Sequence of chain 6.A:
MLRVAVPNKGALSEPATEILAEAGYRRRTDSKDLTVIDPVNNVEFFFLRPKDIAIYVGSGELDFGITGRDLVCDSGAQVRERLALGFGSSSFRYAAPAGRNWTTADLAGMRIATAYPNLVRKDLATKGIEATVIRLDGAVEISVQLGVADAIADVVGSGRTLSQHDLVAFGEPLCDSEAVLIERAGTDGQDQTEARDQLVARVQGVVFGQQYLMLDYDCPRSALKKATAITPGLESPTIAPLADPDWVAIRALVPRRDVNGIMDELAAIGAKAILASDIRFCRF

Binding-site contacts:
Ligand atom ND1 contacts residue ASP228 of chain 4.A at 3.6 Å (salt-bridge).
Ligand atom CA contacts residue THR248 of chain 6.A at 3.7 Å.
Ligand atom O contacts residue GLY243 of chain 6.A at 3.2 Å.
Ligand atom N contacts residue ASP228 of chain 4.A at 3.0 Å (salt-bridge).
Ligand atom C contacts residue ASP228 of chain 4.A at 3.8 Å.
Ligand atom CA contacts residue ALA262 of chain 6.A at 3.9 Å (hydrophobic).
Ligand atom O contacts residue LEU244 of chain 6.A at 3.0 Å (h-bond).
Ligand atom CA contacts residue ARG261 of chain 6.A at 3.4 Å.
Ligand atom CE1 contacts residue ASP226 of chain 4.A at 4.0 Å.
Ligand atom N contacts residue THR248 of chain 6.A at 3.0 Å (h-bond).
Ligand atom CB contacts residue THR248 of chain 6.A at 3.8 Å.
Ligand atom CA contacts residue ASP228 of chain 4.A at 4.0 Å.
Ligand atom C contacts residue GLY243 of chain 6.A at 4.0 Å.
Ligand atom CB contacts residue ALA262 of chain 6.A at 3.9 Å (hydrophobic).
Ligand atom N contacts residue SER246 of chain 6.A at 2.8 Å (h-bond).
Ligand atom NE2 contacts residue ALA283 of chain 4.A at 3.4 Å (h-bond).
Ligand atom CB contacts residue ARG261 of chain 6.A at 3.6 Å.
Ligand atom N contacts residue PRO247 of chain 6.A at 3.8 Å.
Ligand atom CD2 contacts residue LEU263 of chain 6.A at 3.6 Å (hydrophobic).
Ligand atom CG contacts residue ASP228 of chain 4.A at 3.7 Å.
Ligand atom C contacts residue SER246 of chain 6.A at 3.6 Å.
Ligand atom C contacts residue LEU244 of chain 6.A at 3.6 Å (hydrophobic).
Ligand atom OXT contacts residue GLU245 of chain 6.A at 3.2 Å (salt-bridge).
Ligand atom OXT contacts residue SER246 of chain 6.A at 3.4 Å (h-bond).
Ligand atom OXT contacts residue ASP228 of chain 4.A at 2.8 Å (salt-bridge).
Ligand atom N contacts residue LEU252 of chain 4.A at 3.6 Å.
Ligand atom NE2 contacts residue LEU285 of chain 4.A at 3.4 Å.
Ligand atom CA contacts residue SER246 of chain 6.A at 3.5 Å.
Ligand atom CD2 contacts residue LEU285 of chain 4.A at 3.9 Å (hydrophobic).
Ligand atom N contacts residue ARG261 of chain 6.A at 4.0 Å.
Ligand atom OXT contacts residue LEU244 of chain 6.A at 3.5 Å (h-bond).
Ligand atom CE1 contacts residue LEU285 of chain 4.A at 3.8 Å (hydrophobic).
Ligand atom CG contacts residue MET224 of chain 6.A at 4.1 Å (hydrophobic).
Ligand atom CD2 contacts residue ASP228 of chain 4.A at 3.7 Å.
Ligand atom NE2 contacts residue ASP228 of chain 4.A at 3.9 Å.
Ligand atom CE1 contacts residue ALA283 of chain 4.A at 4.1 Å (hydrophobic).
Ligand atom CE1 contacts residue ASP228 of chain 4.A at 3.7 Å.
Ligand atom O contacts residue ALA262 of chain 6.A at 3.8 Å.
Ligand atom O contacts residue LEU263 of chain 6.A at 3.1 Å (h-bond).
Ligand atom CE1 contacts residue TYR227 of chain 4.A at 3.8 Å (hydrophobic).

The small molecule below binds the protein below.
Small molecule (SMILES): N[C@@H](Cc1c[nH]c[nH+]1)C(=O)O

Sequence of chain 4.A:
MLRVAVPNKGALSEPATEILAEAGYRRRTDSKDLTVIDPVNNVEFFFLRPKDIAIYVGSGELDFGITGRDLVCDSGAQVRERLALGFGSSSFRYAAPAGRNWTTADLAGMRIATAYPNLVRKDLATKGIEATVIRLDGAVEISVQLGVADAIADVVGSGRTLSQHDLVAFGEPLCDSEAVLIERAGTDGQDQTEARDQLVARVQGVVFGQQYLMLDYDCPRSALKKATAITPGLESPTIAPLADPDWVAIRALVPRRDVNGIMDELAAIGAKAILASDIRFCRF